Sequence of chain 1.B:
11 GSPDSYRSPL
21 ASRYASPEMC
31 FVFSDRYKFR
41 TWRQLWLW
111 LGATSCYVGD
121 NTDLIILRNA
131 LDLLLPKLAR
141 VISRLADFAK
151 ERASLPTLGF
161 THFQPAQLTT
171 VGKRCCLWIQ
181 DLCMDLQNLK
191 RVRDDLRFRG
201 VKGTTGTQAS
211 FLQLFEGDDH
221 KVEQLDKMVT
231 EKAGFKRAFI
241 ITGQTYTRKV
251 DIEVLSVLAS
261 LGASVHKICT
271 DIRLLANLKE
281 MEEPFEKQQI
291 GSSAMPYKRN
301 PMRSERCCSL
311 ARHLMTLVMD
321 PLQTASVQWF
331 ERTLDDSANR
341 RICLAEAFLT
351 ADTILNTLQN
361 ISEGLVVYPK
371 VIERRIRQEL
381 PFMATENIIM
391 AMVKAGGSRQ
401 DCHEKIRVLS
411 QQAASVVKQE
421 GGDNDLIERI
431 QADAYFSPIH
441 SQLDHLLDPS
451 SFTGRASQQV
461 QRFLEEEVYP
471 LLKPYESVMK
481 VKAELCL

Binding-site contacts:
Ligand atom OXT contacts residue HIS89 of chain 1.C at 3.0 Å (h-bond).
Ligand atom C6 contacts residue AMZ1 of chain 1.O at 3.2 Å.
Ligand atom O8 contacts residue GLN244 of chain 1.C at 2.8 Å (h-bond).
Ligand atom C4 contacts residue SER292 of chain 1.B at 3.1 Å.
Ligand atom O8 contacts residue AMZ1 of chain 1.O at 3.5 Å (h-bond).
Ligand atom O8 contacts residue MET295 of chain 1.B at 3.0 Å.
Ligand atom O contacts residue ALA294 of chain 1.B at 3.5 Å (h-bond).
Ligand atom O8 contacts residue THR161 of chain 1.D at 2.6 Å (h-bond).
Ligand atom O contacts residue THR114 of chain 1.C at 2.7 Å (h-bond).
Ligand atom O7 contacts residue THR161 of chain 1.D at 3.4 Å (h-bond).
Ligand atom O contacts residue SER115 of chain 1.C at 3.0 Å (h-bond).
Ligand atom OXT contacts residue SER292 of chain 1.B at 3.3 Å.
Ligand atom C5 contacts residue AMZ1 of chain 1.O at 2.9 Å.
Ligand atom O7 contacts residue SER292 of chain 1.B at 3.8 Å.
Ligand atom O7 contacts residue HIS162 of chain 1.D at 3.1 Å.
Ligand atom C6 contacts residue MET295 of chain 1.B at 3.4 Å (hydrophobic).
Ligand atom O contacts residue SER292 of chain 1.B at 3.6 Å (h-bond).
Ligand atom O8 contacts residue LYS298 of chain 1.B at 3.6 Å.
Ligand atom C5 contacts residue SER292 of chain 1.B at 3.1 Å.
Ligand atom C contacts residue SER292 of chain 1.B at 3.2 Å.
Ligand atom C6 contacts residue LYS298 of chain 1.B at 3.6 Å.
Ligand atom OXT contacts residue SER115 of chain 1.C at 2.7 Å (h-bond).
Ligand atom C6 contacts residue HIS162 of chain 1.D at 3.4 Å.
Ligand atom O7 contacts residue MET295 of chain 1.B at 3.7 Å.
Ligand atom O contacts residue SER293 of chain 1.B at 2.6 Å (h-bond).
Ligand atom O7 contacts residue ASN300 of chain 1.B at 2.9 Å (h-bond).
Ligand atom C4 contacts residue GLN244 of chain 1.C at 3.7 Å.
Ligand atom C contacts residue SER293 of chain 1.B at 3.3 Å.
Ligand atom C contacts residue AMZ1 of chain 1.O at 3.9 Å.
Ligand atom C4 contacts residue THR114 of chain 1.C at 3.5 Å.
Ligand atom C6 contacts residue THR161 of chain 1.D at 3.4 Å.
Ligand atom OXT contacts residue AMZ1 of chain 1.O at 3.8 Å.
Ligand atom O7 contacts residue LYS298 of chain 1.B at 2.8 Å (salt-bridge).
Ligand atom O8 contacts residue HIS162 of chain 1.D at 3.8 Å.
Ligand atom C contacts residue THR114 of chain 1.C at 3.4 Å.
Ligand atom OXT contacts residue SER293 of chain 1.B at 2.8 Å (h-bond).
Ligand atom C contacts residue SER115 of chain 1.C at 3.2 Å.
Ligand atom C6 contacts residue SER292 of chain 1.B at 3.8 Å.
Ligand atom C4 contacts residue AMZ1 of chain 1.O at 3.2 Å.
Ligand atom C6 contacts residue GLN244 of chain 1.C at 3.8 Å.

Sequence of chain 1.C:
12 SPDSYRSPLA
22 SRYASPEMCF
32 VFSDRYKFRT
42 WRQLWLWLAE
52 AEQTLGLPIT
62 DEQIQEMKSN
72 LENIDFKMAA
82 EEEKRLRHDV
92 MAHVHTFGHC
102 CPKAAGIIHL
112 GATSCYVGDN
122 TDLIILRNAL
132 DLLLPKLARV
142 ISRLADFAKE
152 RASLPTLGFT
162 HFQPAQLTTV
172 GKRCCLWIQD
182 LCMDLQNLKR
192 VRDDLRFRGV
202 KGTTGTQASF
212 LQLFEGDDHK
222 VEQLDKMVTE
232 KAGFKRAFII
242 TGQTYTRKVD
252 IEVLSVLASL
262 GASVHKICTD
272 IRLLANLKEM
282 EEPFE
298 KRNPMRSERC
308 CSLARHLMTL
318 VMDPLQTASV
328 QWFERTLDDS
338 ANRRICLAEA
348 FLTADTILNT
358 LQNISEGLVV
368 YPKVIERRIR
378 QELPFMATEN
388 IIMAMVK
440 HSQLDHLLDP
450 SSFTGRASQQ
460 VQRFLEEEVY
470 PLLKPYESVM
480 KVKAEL

This protein binds this small molecule.
Small molecule (SMILES): O=C(O)/C=C/C(=O)O

Sequence of chain 1.D:
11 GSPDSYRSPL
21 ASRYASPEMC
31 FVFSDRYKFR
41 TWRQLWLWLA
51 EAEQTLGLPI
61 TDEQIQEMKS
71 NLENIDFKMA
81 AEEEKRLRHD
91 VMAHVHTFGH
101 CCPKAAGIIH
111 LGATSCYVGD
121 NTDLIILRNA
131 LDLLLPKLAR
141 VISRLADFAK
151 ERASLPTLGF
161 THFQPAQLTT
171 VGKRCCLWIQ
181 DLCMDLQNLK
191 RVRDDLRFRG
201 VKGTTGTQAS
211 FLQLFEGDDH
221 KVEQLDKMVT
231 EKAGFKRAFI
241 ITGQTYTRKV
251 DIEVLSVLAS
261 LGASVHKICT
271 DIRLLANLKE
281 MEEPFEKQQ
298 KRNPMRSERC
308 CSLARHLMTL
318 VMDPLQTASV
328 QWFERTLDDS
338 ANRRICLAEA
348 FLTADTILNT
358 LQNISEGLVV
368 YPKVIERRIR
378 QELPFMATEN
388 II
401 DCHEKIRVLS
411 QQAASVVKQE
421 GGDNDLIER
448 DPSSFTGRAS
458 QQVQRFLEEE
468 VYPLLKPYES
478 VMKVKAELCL